Binding-site contacts:
Ligand atom O43 contacts residue THR362 of chain 1.A at 3.1 Å (h-bond).
Ligand atom O5 contacts residue LYS300 of chain 1.A at 4.1 Å.
Ligand atom C6 contacts residue LYS300 of chain 1.A at 4.4 Å.
Ligand atom O12 contacts residue ARG358 of chain 1.A at 2.8 Å (salt-bridge).
Ligand atom O4 contacts residue THR362 of chain 1.A at 4.0 Å.
Ligand atom C6 contacts residue ARG358 of chain 1.A at 4.3 Å.
Ligand atom O52 contacts residue LYS300 of chain 1.A at 2.8 Å (salt-bridge).
Ligand atom O51 contacts residue GLU297 of chain 1.A at 3.7 Å.
Ligand atom O42 contacts residue LYS300 of chain 1.A at 4.0 Å.
Ligand atom O43 contacts residue SER361 of chain 1.A at 4.0 Å.
Ligand atom P5 contacts residue LYS300 of chain 1.A at 4.0 Å.
Ligand atom P1 contacts residue GLY359 of chain 1.A at 3.9 Å.
Ligand atom C4 contacts residue LYS300 of chain 1.A at 4.2 Å.
Ligand atom O6 contacts residue LYS300 of chain 1.A at 4.1 Å.
Ligand atom O1 contacts residue ARG358 of chain 1.A at 3.6 Å (salt-bridge).
Ligand atom O1 contacts residue GLY359 of chain 1.A at 4.1 Å.
Ligand atom O51 contacts residue ARG102 of chain 1.A at 3.3 Å (salt-bridge).
Ligand atom P1 contacts residue ARG358 of chain 1.A at 3.7 Å.
Ligand atom O6 contacts residue ARG304 of chain 1.A at 3.1 Å (salt-bridge).
Ligand atom O6 contacts residue ARG358 of chain 1.A at 3.3 Å (salt-bridge).
Ligand atom O4 contacts residue LEU360 of chain 1.A at 3.9 Å.
Ligand atom O42 contacts residue THR362 of chain 1.A at 2.2 Å (h-bond).
Ligand atom P5 contacts residue ARG102 of chain 1.A at 3.7 Å.
Ligand atom C5 contacts residue LEU360 of chain 1.A at 4.4 Å (hydrophobic).
Ligand atom P5 contacts residue LYS98 of chain 1.A at 3.7 Å.
Ligand atom P4 contacts residue THR362 of chain 1.A at 3.2 Å.
Ligand atom O4 contacts residue LYS300 of chain 1.A at 3.6 Å.
Ligand atom O5 contacts residue LYS98 of chain 1.A at 4.1 Å.
Ligand atom O52 contacts residue ARG102 of chain 1.A at 4.3 Å.
Ligand atom O53 contacts residue LYS98 of chain 1.A at 4.0 Å.
Ligand atom O12 contacts residue GLY359 of chain 1.A at 3.5 Å (h-bond).
Ligand atom O53 contacts residue ARG304 of chain 1.A at 3.2 Å (salt-bridge).
Ligand atom O52 contacts residue ARG304 of chain 1.A at 3.3 Å (salt-bridge).
Ligand atom O4 contacts residue SER361 of chain 1.A at 4.1 Å.
Ligand atom C5 contacts residue LYS300 of chain 1.A at 3.5 Å.
Ligand atom P5 contacts residue ARG304 of chain 1.A at 3.9 Å.
Ligand atom O53 contacts residue ARG358 of chain 1.A at 4.3 Å.
Ligand atom O13 contacts residue GLY359 of chain 1.A at 3.4 Å (h-bond).
Ligand atom O51 contacts residue LYS98 of chain 1.A at 2.6 Å (salt-bridge).
Ligand atom O53 contacts residue ARG102 of chain 1.A at 3.1 Å (salt-bridge).

The small molecule below binds the protein below.
Small molecule (SMILES): O=P(O)(O)O[C@@H]1[C@H](O)[C@H](O)[C@@H](OP(=O)(O)O)[C@H](OP(=O)(O)O)[C@H]1O

Sequence of chain 1.A:
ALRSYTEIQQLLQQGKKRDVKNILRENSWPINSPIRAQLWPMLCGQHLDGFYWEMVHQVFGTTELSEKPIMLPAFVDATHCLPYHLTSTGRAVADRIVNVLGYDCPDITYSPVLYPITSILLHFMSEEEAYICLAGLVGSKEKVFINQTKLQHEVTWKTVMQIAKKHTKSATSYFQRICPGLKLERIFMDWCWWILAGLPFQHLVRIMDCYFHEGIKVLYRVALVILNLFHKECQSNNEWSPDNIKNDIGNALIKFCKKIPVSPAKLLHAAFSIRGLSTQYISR